Sequence of chain 3.A:
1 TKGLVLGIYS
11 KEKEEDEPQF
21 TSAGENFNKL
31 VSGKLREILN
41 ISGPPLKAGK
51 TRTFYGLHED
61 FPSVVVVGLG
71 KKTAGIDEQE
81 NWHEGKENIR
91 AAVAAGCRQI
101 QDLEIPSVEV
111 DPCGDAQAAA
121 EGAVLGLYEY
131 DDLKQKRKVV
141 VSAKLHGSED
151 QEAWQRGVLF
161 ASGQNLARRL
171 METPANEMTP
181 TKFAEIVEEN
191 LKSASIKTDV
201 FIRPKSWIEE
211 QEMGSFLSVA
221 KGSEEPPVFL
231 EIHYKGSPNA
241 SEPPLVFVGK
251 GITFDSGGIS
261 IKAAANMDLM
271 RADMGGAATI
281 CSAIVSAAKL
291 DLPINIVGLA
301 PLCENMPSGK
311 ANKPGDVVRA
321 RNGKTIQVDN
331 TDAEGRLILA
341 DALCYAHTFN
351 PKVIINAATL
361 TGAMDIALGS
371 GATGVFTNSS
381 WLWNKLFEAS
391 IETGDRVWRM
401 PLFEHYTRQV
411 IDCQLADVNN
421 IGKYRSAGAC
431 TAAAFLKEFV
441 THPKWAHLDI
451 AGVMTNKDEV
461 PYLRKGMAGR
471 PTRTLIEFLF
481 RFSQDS

This small molecule binds to this protein.
Small molecule (SMILES): C[C@H](CS)C(=O)N1C[C@@H](Sc2ccccc2)C[C@H]1C(=O)O

Binding-site contacts:
Ligand atom CZA contacts residue ALA333 of chain 3.A at 4.1 Å (hydrophobic).
Ligand atom CZF contacts residue ASP332 of chain 3.A at 3.6 Å.
Ligand atom CZF contacts residue ZN1 of chain 3.B at 3.5 Å.
Ligand atom CZD contacts residue LEU360 of chain 3.A at 3.1 Å (hydrophobic).
Ligand atom CZE contacts residue ASP332 of chain 3.A at 3.8 Å.
Ligand atom CZ8 contacts residue ASP332 of chain 3.A at 4.0 Å.
Ligand atom OZ3 contacts residue LYS262 of chain 3.A at 2.8 Å (salt-bridge).
Ligand atom CZ7 contacts residue ASP332 of chain 3.A at 3.4 Å.
Ligand atom CZC contacts residue GLY362 of chain 3.A at 3.4 Å.
Ligand atom SZ2 contacts residue MET270 of chain 3.A at 3.8 Å.
Ligand atom SZ2 contacts residue GLU334 of chain 3.A at 3.7 Å.
Ligand atom NZ1 contacts residue ASP332 of chain 3.A at 3.6 Å.
Ligand atom CZC contacts residue THR361 of chain 3.A at 3.6 Å.
Ligand atom SZ2 contacts residue ASP255 of chain 3.A at 2.8 Å (salt-bridge).
Ligand atom CZ9 contacts residue ASN330 of chain 3.A at 3.7 Å.
Ligand atom CZE contacts residue LYS262 of chain 3.A at 3.9 Å.
Ligand atom SZ2 contacts residue ASP273 of chain 3.A at 3.8 Å.
Ligand atom CZF contacts residue ZN1 of chain 3.C at 3.3 Å.
Ligand atom CZB contacts residue ARG336 of chain 3.A at 4.0 Å.
Ligand atom OZ3 contacts residue ASP332 of chain 3.A at 3.4 Å (salt-bridge).
Ligand atom OZ1 contacts residue ASP332 of chain 3.A at 4.0 Å.
Ligand atom SZ2 contacts residue LYS250 of chain 3.A at 3.6 Å.
Ligand atom CZB contacts residue ASP332 of chain 3.A at 3.6 Å.
Ligand atom CZF contacts residue LEU360 of chain 3.A at 3.1 Å (hydrophobic).
Ligand atom OZ3 contacts residue ZN1 of chain 3.B at 4.1 Å.
Ligand atom CZD contacts residue THR361 of chain 3.A at 4.0 Å.
Ligand atom CZ9 contacts residue ASP332 of chain 3.A at 3.9 Å.
Ligand atom CZC contacts residue LEU360 of chain 3.A at 3.5 Å (hydrophobic).
Ligand atom CZF contacts residue CO31 of chain 3.E at 3.2 Å.
Ligand atom SZ2 contacts residue ZN1 of chain 3.B at 2.3 Å.
Ligand atom SZ2 contacts residue CO31 of chain 3.E at 4.1 Å.
Ligand atom SZ2 contacts residue ASP332 of chain 3.A at 3.5 Å (salt-bridge).
Ligand atom CZB contacts residue ALA333 of chain 3.A at 4.0 Å (hydrophobic).
Ligand atom SZ2 contacts residue LYS262 of chain 3.A at 3.6 Å.
Ligand atom SZ2 contacts residue ZN1 of chain 3.C at 2.3 Å.
Ligand atom CZ6 contacts residue ILE421 of chain 3.A at 3.7 Å (hydrophobic).
Ligand atom CZF contacts residue LYS250 of chain 3.A at 3.6 Å.
Ligand atom CZD contacts residue CO31 of chain 3.E at 4.1 Å.
Ligand atom CZ1 contacts residue ILE421 of chain 3.A at 3.7 Å (hydrophobic).
Ligand atom CZB contacts residue CO31 of chain 3.E at 3.8 Å.